Sequence of chain 35.F:
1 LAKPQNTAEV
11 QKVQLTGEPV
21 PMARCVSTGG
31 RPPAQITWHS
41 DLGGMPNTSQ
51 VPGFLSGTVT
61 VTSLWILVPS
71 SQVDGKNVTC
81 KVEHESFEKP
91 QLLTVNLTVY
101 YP

The small molecule below binds the protein below.
Small molecule (SMILES): CC(=O)N[C@H]1[C@H](O[C@H]2[C@H](O)[C@@H](NC(C)=O)CO[C@@H]2CO)O[C@H](CO)[C@@H](O)[C@@H]1O

Binding-site contacts:
Ligand atom C7 contacts residue ASN47 of chain 35.F at 3.8 Å.
Ligand atom C4 contacts residue ASN47 of chain 35.F at 4.2 Å.
Ligand atom O5 contacts residue ASN47 of chain 35.F at 2.2 Å (h-bond).
Ligand atom C6 contacts residue ASN47 of chain 35.F at 4.0 Å.
Ligand atom C2 contacts residue ASN47 of chain 35.F at 2.6 Å.
Ligand atom C1 contacts residue ASN47 of chain 35.F at 1.4 Å.
Ligand atom N2 contacts residue ASN47 of chain 35.F at 3.2 Å (h-bond).
Ligand atom O7 contacts residue ASN47 of chain 35.F at 3.9 Å.
Ligand atom C5 contacts residue ASN47 of chain 35.F at 3.4 Å.
Ligand atom C3 contacts residue ASN47 of chain 35.F at 3.9 Å.